Binding-site contacts:
Ligand atom O03 contacts residue ILE224 of chain 1.A at 4.1 Å.
Ligand atom C05 contacts residue THR225 of chain 1.A at 4.1 Å.
Ligand atom C08 contacts residue NAP1 of chain 1.E at 4.3 Å.
Ligand atom C07 contacts residue ILE224 of chain 1.A at 4.3 Å (hydrophobic).
Ligand atom C08 contacts residue GLN185 of chain 1.A at 4.4 Å.
Ligand atom C07 contacts residue GLN183 of chain 1.A at 3.7 Å.
Ligand atom O02 contacts residue TRP236 of chain 1.A at 4.3 Å.
Ligand atom C09 contacts residue GLN183 of chain 1.A at 4.0 Å.
Ligand atom O02 contacts residue PHE227 of chain 1.A at 4.1 Å.
Ligand atom CL1 contacts residue SER175 of chain 1.A at 3.4 Å.
Ligand atom O03 contacts residue NAP1 of chain 1.E at 4.0 Å.
Ligand atom C10 contacts residue ASN180 of chain 1.A at 4.0 Å.
Ligand atom C09 contacts residue ALA228 of chain 1.A at 3.9 Å (hydrophobic).
Ligand atom C08 contacts residue TYR219 of chain 1.A at 4.1 Å (hydrophobic).
Ligand atom C05 contacts residue GLN183 of chain 1.A at 3.6 Å.
Ligand atom O02 contacts residue ILE224 of chain 1.A at 4.3 Å.
Ligand atom C10 contacts residue TYR219 of chain 1.A at 3.4 Å (hydrophobic).
Ligand atom C09 contacts residue TRP236 of chain 1.A at 3.7 Å (hydrophobic).
Ligand atom O04 contacts residue GLN183 of chain 1.A at 4.2 Å.
Ligand atom C06 contacts residue GLN185 of chain 1.A at 4.0 Å.
Ligand atom C10 contacts residue SER173 of chain 1.A at 4.3 Å.
Ligand atom O04 contacts residue GLN185 of chain 1.A at 3.2 Å (h-bond).
Ligand atom CL1 contacts residue ILE174 of chain 1.A at 4.3 Å.
Ligand atom C09 contacts residue PHE227 of chain 1.A at 3.2 Å (hydrophobic).
Ligand atom C05 contacts residue TYR219 of chain 1.A at 3.6 Å (hydrophobic).
Ligand atom O04 contacts residue THR123 of chain 1.A at 3.2 Å.
Ligand atom C10 contacts residue GLY218 of chain 1.A at 4.4 Å.
Ligand atom C10 contacts residue NAP1 of chain 1.E at 4.0 Å.
Ligand atom C07 contacts residue GLN185 of chain 1.A at 3.9 Å.
Ligand atom O03 contacts residue THR123 of chain 1.A at 3.8 Å.
Ligand atom C06 contacts residue GLN183 of chain 1.A at 3.8 Å.
Ligand atom CL1 contacts residue NAP1 of chain 1.E at 3.5 Å.
Ligand atom O02 contacts residue GLN183 of chain 1.A at 3.9 Å.
Ligand atom CL1 contacts residue SER173 of chain 1.A at 2.5 Å.
Ligand atom C07 contacts residue THR123 of chain 1.A at 4.1 Å.
Ligand atom C06 contacts residue PHE227 of chain 1.A at 3.5 Å (hydrophobic).
Ligand atom C09 contacts residue MET232 of chain 1.A at 4.2 Å (hydrophobic).
Ligand atom CL1 contacts residue TYR188 of chain 1.A at 3.9 Å.
Ligand atom O03 contacts residue TYR188 of chain 1.A at 3.6 Å.
Ligand atom CL1 contacts residue GLY218 of chain 1.A at 4.4 Å.

Sequence of chain 1.A:
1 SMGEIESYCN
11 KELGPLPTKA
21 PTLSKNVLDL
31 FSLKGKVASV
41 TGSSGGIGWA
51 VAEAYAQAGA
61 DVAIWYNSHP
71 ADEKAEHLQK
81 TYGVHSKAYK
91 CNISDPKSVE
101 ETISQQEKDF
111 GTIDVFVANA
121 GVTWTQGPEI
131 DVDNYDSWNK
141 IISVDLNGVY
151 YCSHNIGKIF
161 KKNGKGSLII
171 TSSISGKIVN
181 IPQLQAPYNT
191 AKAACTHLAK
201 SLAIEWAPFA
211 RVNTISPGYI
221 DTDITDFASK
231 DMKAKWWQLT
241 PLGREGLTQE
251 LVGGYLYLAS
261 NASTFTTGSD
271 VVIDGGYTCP

The protein below binds the small molecule below.
Small molecule (SMILES): CCOC(=O)CC(=O)CCl